Sequence of chain 1.B:
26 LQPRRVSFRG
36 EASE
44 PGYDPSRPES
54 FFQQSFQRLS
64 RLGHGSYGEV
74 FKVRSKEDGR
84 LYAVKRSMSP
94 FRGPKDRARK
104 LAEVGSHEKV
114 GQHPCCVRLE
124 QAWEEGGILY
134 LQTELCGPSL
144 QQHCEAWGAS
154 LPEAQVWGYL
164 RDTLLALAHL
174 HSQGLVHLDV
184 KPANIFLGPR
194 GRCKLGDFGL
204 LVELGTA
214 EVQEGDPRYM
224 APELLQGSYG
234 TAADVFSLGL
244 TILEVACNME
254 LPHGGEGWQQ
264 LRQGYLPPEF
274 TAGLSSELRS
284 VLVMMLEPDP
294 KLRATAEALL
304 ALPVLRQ

Binding-site contacts:
Ligand atom C24 contacts residue LYS88 of chain 1.B at 3.6 Å.
Ligand atom C10 contacts residue THR136 of chain 1.B at 3.8 Å.
Ligand atom C24 contacts residue THR136 of chain 1.B at 3.7 Å.
Ligand atom C13 contacts residue LEU65 of chain 1.B at 4.0 Å (hydrophobic).
Ligand atom N14 contacts residue LEU65 of chain 1.B at 3.5 Å.
Ligand atom O20 contacts residue GLY199 of chain 1.B at 3.9 Å.
Ligand atom O20 contacts residue ASP200 of chain 1.B at 2.8 Å (salt-bridge).
Ligand atom C08 contacts residue VAL73 of chain 1.B at 3.6 Å (hydrophobic).
Ligand atom N14 contacts residue GLY140 of chain 1.B at 3.8 Å.
Ligand atom C05 contacts residue PHE189 of chain 1.B at 3.9 Å (hydrophobic).
Ligand atom O15 contacts residue GLU137 of chain 1.B at 3.6 Å (salt-bridge).
Ligand atom C19 contacts residue ASP200 of chain 1.B at 3.9 Å.
Ligand atom C08 contacts residue TYR70 of chain 1.B at 3.5 Å (hydrophobic).
Ligand atom C02 contacts residue PHE189 of chain 1.B at 4.0 Å (hydrophobic).
Ligand atom C04 contacts residue VAL73 of chain 1.B at 4.0 Å (hydrophobic).
Ligand atom N11 contacts residue GLU137 of chain 1.B at 3.4 Å (salt-bridge).
Ligand atom C18 contacts residue GLY199 of chain 1.B at 4.0 Å.
Ligand atom C22 contacts residue THR136 of chain 1.B at 3.4 Å.
Ligand atom N11 contacts residue VAL120 of chain 1.B at 3.8 Å.
Ligand atom C01 contacts residue LEU65 of chain 1.B at 3.9 Å (hydrophobic).
Ligand atom N14 contacts residue CYS139 of chain 1.B at 3.2 Å (h-bond).
Ligand atom N06 contacts residue VAL73 of chain 1.B at 3.8 Å.
Ligand atom C22 contacts residue LYS88 of chain 1.B at 3.9 Å.
Ligand atom C21 contacts residue GLU106 of chain 1.B at 3.9 Å.
Ligand atom C21 contacts residue THR136 of chain 1.B at 3.7 Å.
Ligand atom N11 contacts residue THR136 of chain 1.B at 2.7 Å (h-bond).
Ligand atom C18 contacts residue ASP200 of chain 1.B at 3.6 Å.
Ligand atom C21 contacts residue HIS110 of chain 1.B at 3.9 Å.
Ligand atom C13 contacts residue CYS139 of chain 1.B at 3.7 Å (hydrophobic).
Ligand atom C24 contacts residue VAL73 of chain 1.B at 3.8 Å (hydrophobic).
Ligand atom C03 contacts residue PHE189 of chain 1.B at 3.6 Å (hydrophobic).
Ligand atom C18 contacts residue PHE189 of chain 1.B at 3.4 Å (hydrophobic).
Ligand atom O20 contacts residue HIS110 of chain 1.B at 3.5 Å.
Ligand atom O15 contacts residue ALA86 of chain 1.B at 3.8 Å.
Ligand atom C07 contacts residue VAL73 of chain 1.B at 3.6 Å (hydrophobic).
Ligand atom O15 contacts residue LEU138 of chain 1.B at 3.6 Å.
Ligand atom N11 contacts residue ALA86 of chain 1.B at 3.9 Å.
Ligand atom O15 contacts residue CYS139 of chain 1.B at 2.7 Å (h-bond).
Ligand atom C04 contacts residue PHE189 of chain 1.B at 3.6 Å (hydrophobic).
Ligand atom C23 contacts residue THR136 of chain 1.B at 3.7 Å.

A protein and the small-molecule ligand that binds it are described below.
Small molecule (SMILES): Cc1cc2c(C(N)=O)c(N)n(-c3c(C)ccc(O)c3C)c2nc1C